Binding-site contacts:
Ligand atom C4 contacts residue GLU197 of chain 1.B at 3.7 Å.
Ligand atom C3 contacts residue TYR321 of chain 1.B at 3.0 Å (hydrophobic).
Ligand atom O1A contacts residue TYR321 of chain 1.B at 3.3 Å (h-bond).
Ligand atom C3 contacts residue GLU38 of chain 1.B at 3.7 Å.
Ligand atom O1A contacts residue ARG37 of chain 1.B at 2.9 Å (salt-bridge).
Ligand atom C82 contacts residue ARG144 of chain 1.B at 3.9 Å.
Ligand atom C81 contacts residue SER166 of chain 1.B at 3.9 Å.
Ligand atom C4 contacts residue TYR321 of chain 1.B at 3.4 Å (hydrophobic).
Ligand atom C5 contacts residue ASP70 of chain 1.B at 3.9 Å.
Ligand atom O1B contacts residue TYR321 of chain 1.B at 3.4 Å (h-bond).
Ligand atom O1A contacts residue ARG287 of chain 1.B at 2.8 Å (salt-bridge).
Ligand atom C9 contacts residue GLU196 of chain 1.B at 3.4 Å.
Ligand atom C91 contacts residue ASN214 of chain 1.B at 3.5 Å.
Ligand atom C6 contacts residue GLU197 of chain 1.B at 3.7 Å.
Ligand atom C7 contacts residue ARG212 of chain 1.B at 3.9 Å.
Ligand atom C7 contacts residue TYR321 of chain 1.B at 3.4 Å (hydrophobic).
Ligand atom C11 contacts residue ARG71 of chain 1.B at 4.0 Å.
Ligand atom C4 contacts residue GLU38 of chain 1.B at 3.8 Å.
Ligand atom N4 contacts residue ASP70 of chain 1.B at 3.2 Å (salt-bridge).
Ligand atom C11 contacts residue TRP98 of chain 1.B at 3.8 Å (hydrophobic).
Ligand atom C91 contacts residue ARG212 of chain 1.B at 3.9 Å.
Ligand atom C91 contacts residue SER166 of chain 1.B at 3.9 Å.
Ligand atom C1 contacts residue ARG287 of chain 1.B at 3.5 Å.
Ligand atom C1 contacts residue ARG212 of chain 1.B at 3.7 Å.
Ligand atom C10 contacts residue ARG71 of chain 1.B at 3.7 Å.
Ligand atom C82 contacts residue VAL142 of chain 1.B at 3.9 Å (hydrophobic).
Ligand atom O1B contacts residue ARG212 of chain 1.B at 3.0 Å (salt-bridge).
Ligand atom C2 contacts residue TYR321 of chain 1.B at 2.8 Å (hydrophobic).
Ligand atom C3 contacts residue ASP70 of chain 1.B at 3.4 Å.
Ligand atom C9 contacts residue ARG212 of chain 1.B at 4.0 Å.
Ligand atom C3 contacts residue ARG37 of chain 1.B at 3.8 Å.
Ligand atom C1 contacts residue TYR321 of chain 1.B at 2.9 Å (hydrophobic).
Ligand atom C4 contacts residue ASP70 of chain 1.B at 3.7 Å.
Ligand atom C6 contacts residue TYR321 of chain 1.B at 3.9 Å (hydrophobic).
Ligand atom O10 contacts residue ARG71 of chain 1.B at 2.8 Å (salt-bridge).
Ligand atom N4 contacts residue GLU38 of chain 1.B at 2.9 Å (salt-bridge).
Ligand atom C8 contacts residue GLU196 of chain 1.B at 3.8 Å.
Ligand atom C82 contacts residue ARG71 of chain 1.B at 3.7 Å.
Ligand atom O10 contacts residue ASP70 of chain 1.B at 3.2 Å.
Ligand atom O1B contacts residue ARG287 of chain 1.B at 2.8 Å (salt-bridge).

A protein and the small-molecule ligand that binds it are described below.
Small molecule (SMILES): CCC(CC)O[C@@H]1C=C(C(=O)O)C[C@H](N)[C@H]1NC(C)=O

Sequence of chain 1.B:
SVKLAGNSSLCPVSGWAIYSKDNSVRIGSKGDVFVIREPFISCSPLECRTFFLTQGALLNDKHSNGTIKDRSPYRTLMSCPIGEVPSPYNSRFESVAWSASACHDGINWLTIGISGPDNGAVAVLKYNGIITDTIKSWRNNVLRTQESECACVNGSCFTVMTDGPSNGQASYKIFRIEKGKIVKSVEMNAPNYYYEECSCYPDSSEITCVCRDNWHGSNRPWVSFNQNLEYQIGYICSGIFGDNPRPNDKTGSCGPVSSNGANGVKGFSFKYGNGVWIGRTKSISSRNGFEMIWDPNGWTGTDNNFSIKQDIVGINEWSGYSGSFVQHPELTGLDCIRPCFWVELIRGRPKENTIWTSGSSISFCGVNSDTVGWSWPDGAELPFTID